Binding-site contacts:
Ligand atom N2 contacts residue GLU448 of chain 1.D at 3.8 Å.
Ligand atom N2 contacts residue THR446 of chain 1.D at 3.4 Å.
Ligand atom C7 contacts residue THR446 of chain 1.D at 4.0 Å.
Ligand atom C2 contacts residue ASN443 of chain 1.D at 2.5 Å.
Ligand atom O3 contacts residue SER445 of chain 1.D at 4.5 Å.
Ligand atom O3 contacts residue ASN443 of chain 1.D at 4.0 Å.
Ligand atom N2 contacts residue ASN443 of chain 1.D at 3.6 Å (h-bond).
Ligand atom C7 contacts residue GLU448 of chain 1.D at 4.0 Å.
Ligand atom C6 contacts residue ASN443 of chain 1.D at 4.5 Å.
Ligand atom O5 contacts residue ASN443 of chain 1.D at 2.4 Å (h-bond).
Ligand atom C8 contacts residue GLU448 of chain 1.D at 3.8 Å.
Ligand atom C1 contacts residue ASN443 of chain 1.D at 1.4 Å.
Ligand atom C1 contacts residue GLU448 of chain 1.D at 4.5 Å.
Ligand atom C2 contacts residue THR446 of chain 1.D at 4.0 Å.
Ligand atom O7 contacts residue THR446 of chain 1.D at 4.0 Å.
Ligand atom C4 contacts residue ASN443 of chain 1.D at 3.6 Å.
Ligand atom C3 contacts residue ASN443 of chain 1.D at 3.5 Å.
Ligand atom C5 contacts residue ASN443 of chain 1.D at 3.5 Å.

Sequence of chain 1.D:
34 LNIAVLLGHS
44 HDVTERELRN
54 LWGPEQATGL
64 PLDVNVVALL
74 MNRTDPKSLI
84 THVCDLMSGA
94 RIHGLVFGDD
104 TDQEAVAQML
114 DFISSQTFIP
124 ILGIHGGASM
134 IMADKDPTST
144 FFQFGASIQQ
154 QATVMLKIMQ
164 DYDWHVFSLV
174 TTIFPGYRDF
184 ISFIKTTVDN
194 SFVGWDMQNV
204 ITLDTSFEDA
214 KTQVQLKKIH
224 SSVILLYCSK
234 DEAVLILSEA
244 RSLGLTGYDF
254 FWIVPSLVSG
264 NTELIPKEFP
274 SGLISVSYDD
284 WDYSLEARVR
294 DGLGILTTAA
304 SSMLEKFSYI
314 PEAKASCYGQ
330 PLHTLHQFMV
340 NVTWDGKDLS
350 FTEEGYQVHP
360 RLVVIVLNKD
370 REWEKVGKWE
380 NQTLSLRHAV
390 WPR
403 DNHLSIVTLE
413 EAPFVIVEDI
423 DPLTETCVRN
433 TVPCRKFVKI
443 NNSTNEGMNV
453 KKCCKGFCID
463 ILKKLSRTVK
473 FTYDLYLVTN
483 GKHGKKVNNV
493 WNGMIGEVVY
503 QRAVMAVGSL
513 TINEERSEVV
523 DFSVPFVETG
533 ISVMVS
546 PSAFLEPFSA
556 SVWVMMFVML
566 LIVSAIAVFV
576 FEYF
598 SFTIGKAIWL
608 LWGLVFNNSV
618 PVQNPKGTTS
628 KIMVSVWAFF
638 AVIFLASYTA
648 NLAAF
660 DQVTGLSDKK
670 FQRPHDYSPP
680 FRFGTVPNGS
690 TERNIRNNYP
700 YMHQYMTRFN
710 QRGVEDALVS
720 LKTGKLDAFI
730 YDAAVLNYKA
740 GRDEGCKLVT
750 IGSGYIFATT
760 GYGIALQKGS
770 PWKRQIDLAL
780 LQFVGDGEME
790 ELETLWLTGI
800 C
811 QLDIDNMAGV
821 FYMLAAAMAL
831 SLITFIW

This protein binds this small molecule.
Small molecule (SMILES): CC(=O)N[C@@H]1[C@@H](O)[C@H](O)[C@@H](CO)O[C@H]1O